Sequence of chain 1.A:
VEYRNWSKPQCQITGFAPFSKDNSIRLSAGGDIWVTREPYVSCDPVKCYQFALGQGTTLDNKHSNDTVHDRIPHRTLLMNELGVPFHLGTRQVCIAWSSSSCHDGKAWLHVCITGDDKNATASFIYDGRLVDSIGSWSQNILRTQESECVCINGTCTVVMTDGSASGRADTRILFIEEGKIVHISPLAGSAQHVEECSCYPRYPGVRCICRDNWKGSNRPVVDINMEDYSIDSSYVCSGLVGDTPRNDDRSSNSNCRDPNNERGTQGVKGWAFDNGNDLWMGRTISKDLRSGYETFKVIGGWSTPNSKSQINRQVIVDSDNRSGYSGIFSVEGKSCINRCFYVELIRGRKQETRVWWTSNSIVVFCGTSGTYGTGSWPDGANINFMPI

The protein below binds the small molecule below.
Small molecule (SMILES): CC(=O)N[C@@H]1[C@@H](O)[C@H](O)[C@@H](CO)O[C@H]1O

Binding-site contacts:
Ligand atom O6 contacts residue TYR3 of chain 1.A at 4.4 Å.
Ligand atom O6 contacts residue GLU2 of chain 1.A at 3.2 Å (salt-bridge).
Ligand atom N2 contacts residue ASN5 of chain 1.A at 2.8 Å (h-bond).
Ligand atom C7 contacts residue NAG1 of chain 1.E at 4.2 Å.
Ligand atom O7 contacts residue TYR203 of chain 1.A at 4.3 Å.
Ligand atom C6 contacts residue GLU2 of chain 1.A at 3.6 Å.
Ligand atom C8 contacts residue TYR203 of chain 1.A at 3.2 Å (hydrophobic).
Ligand atom C7 contacts residue SER7 of chain 1.A at 3.7 Å.
Ligand atom O7 contacts residue ASN5 of chain 1.A at 2.8 Å (h-bond).
Ligand atom C5 contacts residue ASN5 of chain 1.A at 3.7 Å.
Ligand atom C1 contacts residue ASN5 of chain 1.A at 1.5 Å.
Ligand atom C4 contacts residue ASN5 of chain 1.A at 4.2 Å.
Ligand atom N2 contacts residue SER7 of chain 1.A at 3.3 Å (h-bond).
Ligand atom C1 contacts residue SER7 of chain 1.A at 3.7 Å.
Ligand atom C7 contacts residue TYR203 of chain 1.A at 4.2 Å (hydrophobic).
Ligand atom C3 contacts residue ASN5 of chain 1.A at 3.7 Å.
Ligand atom C8 contacts residue ASN5 of chain 1.A at 4.2 Å.
Ligand atom O7 contacts residue NAG1 of chain 1.E at 3.3 Å.
Ligand atom O5 contacts residue ASN5 of chain 1.A at 2.4 Å (h-bond).
Ligand atom C7 contacts residue ASN5 of chain 1.A at 3.0 Å.
Ligand atom C8 contacts residue NAG1 of chain 1.E at 4.4 Å.
Ligand atom C2 contacts residue ASN5 of chain 1.A at 2.4 Å.
Ligand atom C8 contacts residue SER7 of chain 1.A at 3.6 Å.
Ligand atom C2 contacts residue SER7 of chain 1.A at 4.1 Å.